Sequence of chain 1.A:
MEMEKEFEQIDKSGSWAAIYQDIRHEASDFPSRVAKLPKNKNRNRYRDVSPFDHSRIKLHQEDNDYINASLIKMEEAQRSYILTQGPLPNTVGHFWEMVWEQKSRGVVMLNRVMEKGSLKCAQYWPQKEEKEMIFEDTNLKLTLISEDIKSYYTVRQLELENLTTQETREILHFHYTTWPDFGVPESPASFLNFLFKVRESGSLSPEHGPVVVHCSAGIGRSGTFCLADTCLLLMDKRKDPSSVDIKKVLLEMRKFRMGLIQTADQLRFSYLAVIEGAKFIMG

Binding-site contacts:
Ligand atom C05 contacts residue ASN42 of chain 1.A at 4.4 Å.
Ligand atom S14 contacts residue ASN42 of chain 1.A at 4.0 Å.
Ligand atom C09 contacts residue ASN44 of chain 1.A at 3.8 Å.
Ligand atom O15 contacts residue ASN42 of chain 1.A at 2.8 Å.
Ligand atom C10 contacts residue LYS41 of chain 1.A at 4.2 Å.
Ligand atom C06 contacts residue ARG45 of chain 1.A at 4.1 Å.
Ligand atom C13 contacts residue ASN42 of chain 1.A at 4.2 Å.
Ligand atom C06 contacts residue ASN44 of chain 1.A at 3.5 Å.
Ligand atom C12 contacts residue ASN42 of chain 1.A at 4.3 Å.
Ligand atom C05 contacts residue ASN44 of chain 1.A at 4.1 Å.
Ligand atom C05 contacts residue LEU88 of chain 1.A at 3.0 Å (hydrophobic).
Ligand atom N07 contacts residue ARG45 of chain 1.A at 4.2 Å.
Ligand atom C08 contacts residue LYS41 of chain 1.A at 4.3 Å.
Ligand atom O15 contacts residue ASN90 of chain 1.A at 3.6 Å.
Ligand atom C12 contacts residue LYS41 of chain 1.A at 4.4 Å.
Ligand atom C11 contacts residue LYS41 of chain 1.A at 4.2 Å.
Ligand atom C03 contacts residue LEU88 of chain 1.A at 4.3 Å (hydrophobic).
Ligand atom C13 contacts residue LYS41 of chain 1.A at 4.5 Å.
Ligand atom C06 contacts residue LEU88 of chain 1.A at 4.0 Å (hydrophobic).
Ligand atom N04 contacts residue LEU88 of chain 1.A at 4.0 Å.
Ligand atom N07 contacts residue LEU88 of chain 1.A at 4.2 Å.
Ligand atom C09 contacts residue LYS41 of chain 1.A at 4.2 Å.
Ligand atom C08 contacts residue ASN44 of chain 1.A at 3.9 Å.

The small molecule below binds the protein below.
Small molecule (SMILES): O=C1C[N@]2C[C@H](N1)c1ccccc1S2(=O)=O